Binding-site contacts:
Ligand atom O1P contacts residue GLY404 of chain 1.D at 2.6 Å (h-bond).
Ligand atom C contacts residue CA1 of chain 1.O at 3.1 Å.
Ligand atom O3P contacts residue LYS334 of chain 1.D at 3.0 Å (salt-bridge).
Ligand atom O4 contacts residue GLY380 of chain 1.D at 3.2 Å.
Ligand atom O7 contacts residue LYS334 of chain 1.D at 2.6 Å (salt-bridge).
Ligand atom O1P contacts residue GLY403 of chain 1.D at 3.5 Å.
Ligand atom O4P contacts residue ARG295 of chain 1.D at 2.5 Å (salt-bridge).
Ligand atom O3 contacts residue CA1 of chain 1.O at 2.6 Å.
Ligand atom O6 contacts residue ASN123 of chain 2.D at 3.6 Å (h-bond).
Ligand atom O6P contacts residue ARG295 of chain 1.D at 3.0 Å (salt-bridge).
Ligand atom O2 contacts residue CA1 of chain 1.O at 2.7 Å.
Ligand atom O3P contacts residue TRP66 of chain 2.D at 3.5 Å.
Ligand atom O3 contacts residue ASN123 of chain 2.D at 3.4 Å (h-bond).
Ligand atom O1P contacts residue LYS175 of chain 1.D at 3.3 Å.
Ligand atom C2 contacts residue CA1 of chain 1.O at 3.1 Å.
Ligand atom P1 contacts residue GLY404 of chain 1.D at 3.6 Å.
Ligand atom O6 contacts residue CA1 of chain 1.O at 2.6 Å.
Ligand atom P2 contacts residue ARG295 of chain 1.D at 3.5 Å.
Ligand atom O3P contacts residue GLY381 of chain 1.D at 2.8 Å (h-bond).
Ligand atom O3P contacts residue GLY380 of chain 1.D at 3.3 Å.
Ligand atom C contacts residue LYS334 of chain 1.D at 3.6 Å.
Ligand atom O2 contacts residue LYS175 of chain 1.D at 3.1 Å (salt-bridge).
Ligand atom P1 contacts residue THR65 of chain 2.D at 3.5 Å.
Ligand atom O5P contacts residue HIS327 of chain 1.D at 2.8 Å (h-bond).
Ligand atom O2P contacts residue GLY403 of chain 1.D at 2.8 Å (h-bond).
Ligand atom O5 contacts residue LEU335 of chain 1.D at 3.1 Å.
Ligand atom O3 contacts residue KCX201 of chain 1.D at 2.8 Å (h-bond).
Ligand atom C3 contacts residue KCX201 of chain 1.D at 3.5 Å.
Ligand atom O1 contacts residue LYS175 of chain 1.D at 3.0 Å (salt-bridge).
Ligand atom O5P contacts residue SER379 of chain 1.D at 3.4 Å (h-bond).
Ligand atom C3 contacts residue CA1 of chain 1.O at 3.4 Å.
Ligand atom C1 contacts residue LYS334 of chain 1.D at 3.4 Å.
Ligand atom O2 contacts residue THR173 of chain 1.D at 3.1 Å (h-bond).
Ligand atom O6 contacts residue LYS175 of chain 1.D at 2.7 Å (salt-bridge).
Ligand atom O3 contacts residue HIS294 of chain 1.D at 3.3 Å (h-bond).
Ligand atom O6 contacts residue LYS177 of chain 1.D at 2.8 Å (salt-bridge).
Ligand atom O1P contacts residue THR65 of chain 2.D at 2.7 Å (h-bond).
Ligand atom O4 contacts residue SER379 of chain 1.D at 3.0 Å (h-bond).
Ligand atom C contacts residue LYS175 of chain 1.D at 3.2 Å.
Ligand atom O7 contacts residue GLU60 of chain 2.D at 3.4 Å (salt-bridge).

This protein binds this small molecule.
Small molecule (SMILES): O=C(O)[C@@](O)(COP(=O)(O)O)[C@H](O)[C@H](O)COP(=O)(O)O

Sequence of chain 2.D:
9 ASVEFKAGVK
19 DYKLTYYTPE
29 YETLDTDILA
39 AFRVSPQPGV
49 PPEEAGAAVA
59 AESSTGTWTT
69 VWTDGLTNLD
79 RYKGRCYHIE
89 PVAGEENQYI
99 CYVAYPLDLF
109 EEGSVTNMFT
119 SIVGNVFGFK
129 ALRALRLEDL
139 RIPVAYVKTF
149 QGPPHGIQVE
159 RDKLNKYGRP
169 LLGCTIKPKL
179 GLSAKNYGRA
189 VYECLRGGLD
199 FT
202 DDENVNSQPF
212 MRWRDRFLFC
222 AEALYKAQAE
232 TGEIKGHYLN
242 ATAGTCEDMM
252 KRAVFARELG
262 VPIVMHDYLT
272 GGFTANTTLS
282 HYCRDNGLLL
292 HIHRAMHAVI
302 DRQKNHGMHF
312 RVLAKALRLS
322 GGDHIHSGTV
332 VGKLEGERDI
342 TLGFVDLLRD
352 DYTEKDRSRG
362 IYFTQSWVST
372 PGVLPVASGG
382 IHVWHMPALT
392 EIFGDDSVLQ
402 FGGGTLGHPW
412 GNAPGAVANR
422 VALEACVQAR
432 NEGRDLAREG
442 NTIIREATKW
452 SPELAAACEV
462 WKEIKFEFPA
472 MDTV

Sequence of chain 1.D:
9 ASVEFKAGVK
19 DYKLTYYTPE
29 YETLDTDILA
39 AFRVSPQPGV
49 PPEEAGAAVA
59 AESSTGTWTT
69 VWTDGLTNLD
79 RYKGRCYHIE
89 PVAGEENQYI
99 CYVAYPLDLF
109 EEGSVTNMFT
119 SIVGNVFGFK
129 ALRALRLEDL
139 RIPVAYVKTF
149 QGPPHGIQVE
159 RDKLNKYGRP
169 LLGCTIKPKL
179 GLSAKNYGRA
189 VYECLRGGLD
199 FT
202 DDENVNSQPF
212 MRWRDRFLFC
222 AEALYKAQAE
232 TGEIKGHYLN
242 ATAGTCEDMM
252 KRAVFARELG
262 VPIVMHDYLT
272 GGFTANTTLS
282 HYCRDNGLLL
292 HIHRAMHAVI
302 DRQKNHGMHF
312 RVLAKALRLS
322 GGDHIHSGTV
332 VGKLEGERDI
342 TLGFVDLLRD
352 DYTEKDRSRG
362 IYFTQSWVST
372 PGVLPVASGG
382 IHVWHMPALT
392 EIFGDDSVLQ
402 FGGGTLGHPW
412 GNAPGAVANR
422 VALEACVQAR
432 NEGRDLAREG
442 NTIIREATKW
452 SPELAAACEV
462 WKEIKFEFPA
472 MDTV